Binding-site contacts:
Ligand atom N16 contacts residue GLU243 of chain 1.B at 2.8 Å (salt-bridge).
Ligand atom N16 contacts residue TRP238 of chain 1.B at 2.9 Å (h-bond).
Ligand atom C2 contacts residue HEM1 of chain 1.G at 3.4 Å.
Ligand atom C22 contacts residue TRP329 of chain 1.B at 3.8 Å (hydrophobic).
Ligand atom C23 contacts residue ARG247 of chain 1.B at 3.6 Å.
Ligand atom C8 contacts residue TYR357 of chain 1.B at 3.4 Å (hydrophobic).
Ligand atom C17 contacts residue HEM1 of chain 1.G at 3.5 Å.
Ligand atom C16 contacts residue GLU243 of chain 1.B at 3.6 Å.
Ligand atom N26 contacts residue HEM1 of chain 1.G at 3.3 Å (h-bond).
Ligand atom C12 contacts residue HEM1 of chain 1.G at 3.7 Å.
Ligand atom C26 contacts residue ARG247 of chain 1.B at 3.7 Å.
Ligand atom N21 contacts residue TRP329 of chain 1.B at 3.7 Å.
Ligand atom N21 contacts residue HEM1 of chain 1.G at 3.3 Å (h-bond).
Ligand atom C9 contacts residue TYR357 of chain 1.B at 3.3 Å (hydrophobic).
Ligand atom C18 contacts residue GLU243 of chain 1.B at 3.2 Å.
Ligand atom C29 contacts residue HEM1 of chain 1.G at 3.5 Å.
Ligand atom C17 contacts residue PHE235 of chain 1.B at 3.6 Å (hydrophobic).
Ligand atom C13 contacts residue ILE218 of chain 1.B at 3.8 Å (hydrophobic).
Ligand atom C22 contacts residue HEM1 of chain 1.G at 3.8 Å.
Ligand atom C24 contacts residue ARG247 of chain 1.B at 3.3 Å.
Ligand atom C1 contacts residue HEM1 of chain 1.G at 3.3 Å.
Ligand atom C16 contacts residue HEM1 of chain 1.G at 3.7 Å.
Ligand atom C25 contacts residue PHE342 of chain 1.A at 3.6 Å (hydrophobic).
Ligand atom C14 contacts residue HEM1 of chain 1.G at 3.8 Å.
Ligand atom C7 contacts residue HIS128 of chain 1.B at 3.6 Å.
Ligand atom N11 contacts residue GLU243 of chain 1.B at 2.6 Å (salt-bridge).
Ligand atom N26 contacts residue THR328 of chain 1.B at 3.6 Å (h-bond).
Ligand atom C28 contacts residue HEM1 of chain 1.G at 3.6 Å.
Ligand atom C8 contacts residue HEM1 of chain 1.G at 3.3 Å.
Ligand atom C15 contacts residue HEM1 of chain 1.G at 3.4 Å.
Ligand atom C27 contacts residue ARG247 of chain 1.B at 3.1 Å.
Ligand atom C18 contacts residue HEM1 of chain 1.G at 3.8 Å.
Ligand atom C7 contacts residue HEM1 of chain 1.G at 3.2 Å.
Ligand atom C28 contacts residue TRP329 of chain 1.B at 3.2 Å (hydrophobic).
Ligand atom C12 contacts residue GLU243 of chain 1.B at 3.4 Å.
Ligand atom C19 contacts residue ILE218 of chain 1.B at 3.8 Å (hydrophobic).
Ligand atom N16 contacts residue TYR239 of chain 1.B at 3.8 Å.
Ligand atom N16 contacts residue HEM1 of chain 1.G at 3.4 Å.
Ligand atom C25 contacts residue ARG247 of chain 1.B at 3.4 Å.
Ligand atom N11 contacts residue HEM1 of chain 1.G at 3.7 Å.

This protein binds this small molecule.
Small molecule (SMILES): Cc1cc(N)nc(CCc2cc(CCCN)cc(CCc3cc(C)cc(N)n3)c2)c1

Sequence of chain 1.A:
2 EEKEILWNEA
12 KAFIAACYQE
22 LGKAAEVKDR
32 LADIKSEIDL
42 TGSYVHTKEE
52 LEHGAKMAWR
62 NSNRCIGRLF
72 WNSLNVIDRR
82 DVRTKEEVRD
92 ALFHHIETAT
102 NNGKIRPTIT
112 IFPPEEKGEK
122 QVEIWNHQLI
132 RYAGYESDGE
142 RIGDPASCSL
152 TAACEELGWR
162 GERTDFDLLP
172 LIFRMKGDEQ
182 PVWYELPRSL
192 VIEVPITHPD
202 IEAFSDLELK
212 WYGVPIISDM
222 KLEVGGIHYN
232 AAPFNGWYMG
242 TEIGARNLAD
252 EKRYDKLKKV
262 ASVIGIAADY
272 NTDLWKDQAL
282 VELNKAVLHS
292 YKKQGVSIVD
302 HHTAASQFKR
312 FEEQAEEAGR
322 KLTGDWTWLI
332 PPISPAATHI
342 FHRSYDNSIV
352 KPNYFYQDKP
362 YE

Sequence of chain 1.B:
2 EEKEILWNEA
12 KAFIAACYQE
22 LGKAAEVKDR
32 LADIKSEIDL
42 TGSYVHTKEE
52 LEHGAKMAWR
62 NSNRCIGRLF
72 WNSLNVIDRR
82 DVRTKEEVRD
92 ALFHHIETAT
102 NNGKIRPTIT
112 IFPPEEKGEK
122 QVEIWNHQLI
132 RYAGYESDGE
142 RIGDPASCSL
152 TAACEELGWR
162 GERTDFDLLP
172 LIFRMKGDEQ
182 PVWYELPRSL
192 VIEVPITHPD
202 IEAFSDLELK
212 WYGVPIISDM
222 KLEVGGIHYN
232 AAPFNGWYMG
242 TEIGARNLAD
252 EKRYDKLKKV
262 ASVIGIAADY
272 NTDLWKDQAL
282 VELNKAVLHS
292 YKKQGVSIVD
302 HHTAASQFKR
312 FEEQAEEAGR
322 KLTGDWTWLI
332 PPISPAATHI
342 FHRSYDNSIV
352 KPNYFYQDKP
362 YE